Binding-site contacts:
Ligand atom O5 contacts residue ASN93 of chain 1.G at 2.4 Å (h-bond).
Ligand atom C1 contacts residue ASN93 of chain 1.G at 1.4 Å.
Ligand atom C7 contacts residue SER17 of chain 1.H at 4.2 Å.
Ligand atom C2 contacts residue ASN93 of chain 1.G at 2.4 Å.
Ligand atom O7 contacts residue SER17 of chain 1.H at 3.9 Å.
Ligand atom C8 contacts residue ASN93 of chain 1.G at 3.8 Å.
Ligand atom C7 contacts residue GLY16 of chain 1.H at 3.9 Å.
Ligand atom C8 contacts residue SER17 of chain 1.H at 3.6 Å.
Ligand atom O7 contacts residue ASN93 of chain 1.G at 3.8 Å.
Ligand atom C5 contacts residue ASN93 of chain 1.G at 3.7 Å.
Ligand atom C8 contacts residue GLY16 of chain 1.H at 3.6 Å.
Ligand atom N2 contacts residue ASN93 of chain 1.G at 2.8 Å (h-bond).
Ligand atom O7 contacts residue GLY16 of chain 1.H at 3.5 Å (h-bond).
Ligand atom C4 contacts residue ASN93 of chain 1.G at 4.2 Å.
Ligand atom C8 contacts residue ALA15 of chain 1.H at 3.7 Å (hydrophobic).
Ligand atom C8 contacts residue GLY92 of chain 1.G at 4.0 Å.
Ligand atom C7 contacts residue ASN93 of chain 1.G at 3.5 Å.
Ligand atom C3 contacts residue ASN93 of chain 1.G at 3.7 Å.

The protein below binds the small molecule below.
Small molecule (SMILES): CC(=O)N[C@@H]1[C@@H](O)[C@H](O)[C@@H](CO)O[C@H]1O

Sequence of chain 1.G:
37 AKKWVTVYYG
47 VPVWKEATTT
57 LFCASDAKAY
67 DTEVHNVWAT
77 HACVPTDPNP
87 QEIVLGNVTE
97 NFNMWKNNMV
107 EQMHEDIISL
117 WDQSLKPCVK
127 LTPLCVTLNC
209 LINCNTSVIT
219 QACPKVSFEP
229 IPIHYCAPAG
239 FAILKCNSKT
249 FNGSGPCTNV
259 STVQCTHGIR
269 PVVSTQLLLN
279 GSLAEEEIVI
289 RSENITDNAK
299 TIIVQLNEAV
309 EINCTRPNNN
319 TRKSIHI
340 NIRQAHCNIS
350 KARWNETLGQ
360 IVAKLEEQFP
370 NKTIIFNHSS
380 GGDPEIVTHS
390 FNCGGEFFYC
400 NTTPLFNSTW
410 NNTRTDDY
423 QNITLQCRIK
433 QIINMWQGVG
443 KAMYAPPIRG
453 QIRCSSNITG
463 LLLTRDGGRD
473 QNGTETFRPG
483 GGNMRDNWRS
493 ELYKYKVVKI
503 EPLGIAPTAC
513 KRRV

Sequence of chain 1.H:
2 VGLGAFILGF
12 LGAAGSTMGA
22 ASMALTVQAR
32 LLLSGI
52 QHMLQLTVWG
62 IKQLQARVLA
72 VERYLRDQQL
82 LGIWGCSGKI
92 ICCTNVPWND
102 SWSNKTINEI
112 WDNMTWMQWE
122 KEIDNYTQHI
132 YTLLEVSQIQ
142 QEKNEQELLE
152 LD